Binding-site contacts:
Ligand atom C4 contacts residue ASN28 of chain 2.E at 3.8 Å.
Ligand atom O4 contacts residue ASN28 of chain 2.E at 2.8 Å (h-bond).
Ligand atom O1P contacts residue SER167 of chain 2.E at 2.6 Å (h-bond).
Ligand atom O6 contacts residue SER167 of chain 2.E at 3.3 Å.
Ligand atom O3 contacts residue THR27 of chain 2.E at 3.4 Å (h-bond).
Ligand atom O1 contacts residue PHE132 of chain 2.E at 3.6 Å.
Ligand atom O3 contacts residue THR26 of chain 2.E at 3.6 Å.
Ligand atom C2 contacts residue THR26 of chain 2.E at 3.9 Å.
Ligand atom O4 contacts residue LYS86 of chain 2.E at 3.5 Å (salt-bridge).
Ligand atom O3P contacts residue ARG135 of chain 2.E at 2.8 Å (salt-bridge).
Ligand atom O1P contacts residue ARG135 of chain 2.E at 2.8 Å (salt-bridge).
Ligand atom O3 contacts residue ASN28 of chain 2.E at 3.5 Å (h-bond).
Ligand atom O5 contacts residue ASP6 of chain 2.E at 2.6 Å (salt-bridge).
Ligand atom O2P contacts residue ARG169 of chain 2.E at 3.6 Å (salt-bridge).
Ligand atom O5 contacts residue ALA166 of chain 2.E at 3.5 Å.
Ligand atom C3 contacts residue THR26 of chain 2.E at 3.8 Å.
Ligand atom O3 contacts residue LYS86 of chain 2.E at 2.7 Å (salt-bridge).
Ligand atom C6 contacts residue PHE132 of chain 2.E at 3.6 Å (hydrophobic).
Ligand atom C5 contacts residue ASP6 of chain 2.E at 3.2 Å.
Ligand atom C1 contacts residue LYS86 of chain 2.E at 2.4 Å.
Ligand atom C5 contacts residue ASN28 of chain 2.E at 3.9 Å.
Ligand atom P contacts residue ARG135 of chain 2.E at 3.8 Å.
Ligand atom O4 contacts residue PHE132 of chain 2.E at 3.5 Å.
Ligand atom O1 contacts residue LYS86 of chain 2.E at 3.0 Å (salt-bridge).
Ligand atom O2P contacts residue SER167 of chain 2.E at 3.8 Å.
Ligand atom O1 contacts residue THR110 of chain 2.E at 2.4 Å (h-bond).
Ligand atom O6 contacts residue ASP6 of chain 2.E at 3.9 Å.
Ligand atom C3 contacts residue ASP6 of chain 2.E at 3.3 Å.
Ligand atom O3 contacts residue ASP6 of chain 2.E at 2.7 Å (salt-bridge).
Ligand atom O1P contacts residue ARG169 of chain 2.E at 3.5 Å (salt-bridge).
Ligand atom C4 contacts residue LYS86 of chain 2.E at 3.5 Å.
Ligand atom O1 contacts residue SER130 of chain 2.E at 3.1 Å.
Ligand atom C1 contacts residue SER130 of chain 2.E at 3.3 Å.
Ligand atom C1 contacts residue THR110 of chain 2.E at 3.8 Å.
Ligand atom C2 contacts residue LYS86 of chain 2.E at 1.3 Å.
Ligand atom P contacts residue SER167 of chain 2.E at 3.6 Å.
Ligand atom O5 contacts residue SER167 of chain 2.E at 2.9 Å (h-bond).
Ligand atom C1 contacts residue ASN108 of chain 2.E at 3.9 Å.
Ligand atom C3 contacts residue LYS86 of chain 2.E at 2.5 Å.
Ligand atom C4 contacts residue PHE132 of chain 2.E at 3.7 Å (hydrophobic).

Sequence of chain 2.E:
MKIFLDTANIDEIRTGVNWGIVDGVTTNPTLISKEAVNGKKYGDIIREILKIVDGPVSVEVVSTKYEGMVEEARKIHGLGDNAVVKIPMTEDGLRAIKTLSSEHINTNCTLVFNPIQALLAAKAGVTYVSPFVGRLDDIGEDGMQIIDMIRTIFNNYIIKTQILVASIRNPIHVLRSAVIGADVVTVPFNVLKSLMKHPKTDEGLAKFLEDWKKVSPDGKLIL

A small-molecule ligand and the protein it binds are described below.
Small molecule (SMILES): O=C(CO)[C@@H](O)[C@H](O)[C@H](O)COP(=O)(O)O

Sequence of chain 2.A:
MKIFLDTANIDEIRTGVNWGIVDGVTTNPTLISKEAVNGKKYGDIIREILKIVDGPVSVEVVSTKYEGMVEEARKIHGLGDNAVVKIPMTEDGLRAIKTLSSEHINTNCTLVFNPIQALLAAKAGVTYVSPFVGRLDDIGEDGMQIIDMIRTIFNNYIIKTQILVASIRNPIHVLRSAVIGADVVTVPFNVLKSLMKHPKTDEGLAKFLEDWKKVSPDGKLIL